Binding-site contacts:
Ligand atom C5 contacts residue ASN249 of chain 1.E at 3.5 Å.
Ligand atom O6 contacts residue ASN249 of chain 1.E at 3.0 Å (h-bond).
Ligand atom C8 contacts residue GLY76 of chain 1.R at 3.7 Å.
Ligand atom C1 contacts residue ASN249 of chain 1.E at 3.4 Å.
Ligand atom C5 contacts residue GLY76 of chain 1.R at 3.9 Å.
Ligand atom C7 contacts residue ASN28 of chain 1.R at 3.6 Å.
Ligand atom C1 contacts residue ASN246 of chain 1.E at 1.5 Å.
Ligand atom O3 contacts residue GLY26 of chain 1.R at 3.5 Å.
Ligand atom C8 contacts residue GLU245 of chain 1.E at 3.1 Å.
Ligand atom O4 contacts residue GLY26 of chain 1.R at 3.3 Å (h-bond).
Ligand atom O7 contacts residue LYS252 of chain 1.E at 3.4 Å (salt-bridge).
Ligand atom C3 contacts residue ASN246 of chain 1.E at 3.9 Å.
Ligand atom C2 contacts residue ASN246 of chain 1.E at 2.6 Å.
Ligand atom O6 contacts residue GLY26 of chain 1.R at 3.8 Å.
Ligand atom C8 contacts residue ASN28 of chain 1.R at 3.1 Å.
Ligand atom C7 contacts residue LYS252 of chain 1.E at 3.9 Å.
Ligand atom C6 contacts residue GLN1 of chain 1.R at 3.2 Å.
Ligand atom O7 contacts residue GLY26 of chain 1.R at 3.6 Å.
Ligand atom C7 contacts residue GLU245 of chain 1.E at 3.6 Å.
Ligand atom N2 contacts residue ASN246 of chain 1.E at 3.1 Å (h-bond).
Ligand atom O5 contacts residue GLY26 of chain 1.R at 3.2 Å.
Ligand atom C2 contacts residue GLY26 of chain 1.R at 3.5 Å.
Ligand atom O5 contacts residue GLY76 of chain 1.R at 3.7 Å.
Ligand atom O5 contacts residue ASN249 of chain 1.E at 2.5 Å (h-bond).
Ligand atom C1 contacts residue GLY26 of chain 1.R at 3.5 Å.
Ligand atom C6 contacts residue ASN249 of chain 1.E at 3.4 Å.
Ligand atom C5 contacts residue ASN246 of chain 1.E at 3.6 Å.
Ligand atom N2 contacts residue ASN28 of chain 1.R at 3.1 Å (h-bond).
Ligand atom O6 contacts residue GLY76 of chain 1.R at 2.3 Å (h-bond).
Ligand atom O3 contacts residue TYR25 of chain 1.R at 3.2 Å.
Ligand atom O6 contacts residue GLN1 of chain 1.R at 3.8 Å.
Ligand atom O7 contacts residue TYR25 of chain 1.R at 3.4 Å.
Ligand atom C6 contacts residue GLY76 of chain 1.R at 3.2 Å.
Ligand atom O7 contacts residue PRO79 of chain 1.R at 3.5 Å.
Ligand atom O5 contacts residue ASN246 of chain 1.E at 2.3 Å (h-bond).
Ligand atom C7 contacts residue TYR25 of chain 1.R at 3.5 Å (hydrophobic).
Ligand atom C2 contacts residue TYR25 of chain 1.R at 3.9 Å (hydrophobic).
Ligand atom O7 contacts residue GLU245 of chain 1.E at 3.6 Å.
Ligand atom N2 contacts residue TYR25 of chain 1.R at 3.8 Å.
Ligand atom O4 contacts residue HIS3 of chain 1.R at 3.7 Å.

Sequence of chain 1.E:
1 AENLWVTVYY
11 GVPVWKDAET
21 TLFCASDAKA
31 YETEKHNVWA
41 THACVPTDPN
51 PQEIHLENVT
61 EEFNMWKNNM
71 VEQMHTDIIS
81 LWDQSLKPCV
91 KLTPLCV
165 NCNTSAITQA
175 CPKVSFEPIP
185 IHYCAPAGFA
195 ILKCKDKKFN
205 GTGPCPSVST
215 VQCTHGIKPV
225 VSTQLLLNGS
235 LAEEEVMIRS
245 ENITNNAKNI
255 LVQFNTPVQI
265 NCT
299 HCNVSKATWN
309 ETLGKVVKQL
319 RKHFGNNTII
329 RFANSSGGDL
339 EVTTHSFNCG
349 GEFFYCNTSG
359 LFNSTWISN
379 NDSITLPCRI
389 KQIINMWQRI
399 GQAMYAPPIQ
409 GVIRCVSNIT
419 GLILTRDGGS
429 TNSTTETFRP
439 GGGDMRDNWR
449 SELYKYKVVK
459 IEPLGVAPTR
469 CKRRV

This protein binds this small molecule.
Small molecule (SMILES): CC(=O)N[C@H]1[C@H](O[C@H]2[C@H](O)[C@@H](NC(C)=O)CO[C@@H]2CO)O[C@H](CO)[C@@H](O[C@@H]2O[C@H](CO[C@H]3O[C@H](CO)[C@@H](O)[C@H](O)[C@@H]3O)[C@@H](O)[C@H](O[C@H]3O[C@H](CO)[C@@H](O)[C@H](O)[C@@H]3O)[C@@H]2O)[C@@H]1O

Sequence of chain 1.R:
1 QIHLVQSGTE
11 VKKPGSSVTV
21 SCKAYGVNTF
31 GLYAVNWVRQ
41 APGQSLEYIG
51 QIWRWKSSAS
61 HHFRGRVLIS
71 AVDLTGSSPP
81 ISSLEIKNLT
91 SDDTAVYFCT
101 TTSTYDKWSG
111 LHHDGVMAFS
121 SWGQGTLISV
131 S